Sequence of chain 1.D:
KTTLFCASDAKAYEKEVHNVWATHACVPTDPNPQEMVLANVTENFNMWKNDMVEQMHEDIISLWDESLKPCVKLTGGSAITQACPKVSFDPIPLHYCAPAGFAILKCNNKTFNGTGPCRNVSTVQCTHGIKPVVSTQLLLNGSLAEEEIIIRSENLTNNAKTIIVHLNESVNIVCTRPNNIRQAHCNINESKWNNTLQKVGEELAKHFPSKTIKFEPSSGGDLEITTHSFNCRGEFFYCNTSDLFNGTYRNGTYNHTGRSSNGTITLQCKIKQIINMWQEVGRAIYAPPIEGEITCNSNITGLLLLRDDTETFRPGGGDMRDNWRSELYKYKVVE

Binding-site contacts:
Ligand atom O7 contacts residue PRO230 of chain 1.D at 3.6 Å.
Ligand atom C6 contacts residue ASP256 of chain 1.D at 3.5 Å.
Ligand atom C4 contacts residue ASN259 of chain 1.D at 4.3 Å.
Ligand atom O5 contacts residue SER255 of chain 1.D at 4.2 Å.
Ligand atom O6 contacts residue GLY271 of chain 1.D at 4.3 Å.
Ligand atom O7 contacts residue ASN259 of chain 1.D at 4.1 Å.
Ligand atom C1 contacts residue SER255 of chain 1.D at 4.0 Å.
Ligand atom C1 contacts residue ASN259 of chain 1.D at 1.4 Å.
Ligand atom C5 contacts residue ASP256 of chain 1.D at 4.1 Å.
Ligand atom O5 contacts residue THR270 of chain 1.D at 3.8 Å.
Ligand atom N2 contacts residue ASN259 of chain 1.D at 3.0 Å (h-bond).
Ligand atom O5 contacts residue ASN259 of chain 1.D at 2.4 Å (h-bond).
Ligand atom O6 contacts residue ARG272 of chain 1.D at 3.4 Å.
Ligand atom C2 contacts residue SER255 of chain 1.D at 4.4 Å.
Ligand atom O5 contacts residue ASP256 of chain 1.D at 3.4 Å (salt-bridge).
Ligand atom C7 contacts residue ASN259 of chain 1.D at 3.9 Å.
Ligand atom C2 contacts residue ASN259 of chain 1.D at 2.6 Å.
Ligand atom C3 contacts residue ASN259 of chain 1.D at 3.9 Å.
Ligand atom C1 contacts residue GLY271 of chain 1.D at 4.3 Å.
Ligand atom C8 contacts residue PRO230 of chain 1.D at 3.6 Å (hydrophobic).
Ligand atom C5 contacts residue THR270 of chain 1.D at 4.3 Å.
Ligand atom O7 contacts residue GLU229 of chain 1.D at 4.1 Å.
Ligand atom C1 contacts residue THR270 of chain 1.D at 3.8 Å.
Ligand atom C5 contacts residue ASN259 of chain 1.D at 3.7 Å.
Ligand atom C7 contacts residue PRO230 of chain 1.D at 3.7 Å (hydrophobic).
Ligand atom O6 contacts residue THR270 of chain 1.D at 4.4 Å.
Ligand atom O6 contacts residue ASP256 of chain 1.D at 2.5 Å (salt-bridge).
Ligand atom O5 contacts residue GLY271 of chain 1.D at 4.1 Å.
Ligand atom C1 contacts residue ASP256 of chain 1.D at 4.5 Å.

This small molecule binds to this protein.
Small molecule (SMILES): CC(=O)N[C@@H]1[C@@H](O)[C@H](O)[C@@H](CO)O[C@H]1O